A small-molecule ligand and the protein it binds are described below.
Small molecule (SMILES): CC(C)(CO[P](=O)(O)O[P](=O)(O)OC[C@H]1O[C@@H](n2cnc3c(N)ncnc32)[C@H](O)[C@@H]1OP(=O)(O)O)[C@@H](O)C(=O)NCCC(=O)NCCNC(=O)Cc1cc(O)cc(O)c1

Binding-site contacts:
Ligand atom O5A contacts residue TYR227 of chain 1.K at 2.6 Å (h-bond).
Ligand atom CAE contacts residue GLU191 of chain 1.K at 3.4 Å.
Ligand atom CAE contacts residue ILE237 of chain 1.K at 3.5 Å (hydrophobic).
Ligand atom C3P contacts residue ILE237 of chain 1.K at 3.5 Å (hydrophobic).
Ligand atom OAL contacts residue ARG256 of chain 1.K at 2.8 Å (salt-bridge).
Ligand atom N1A contacts residue ILE237 of chain 1.K at 3.1 Å (h-bond).
Ligand atom OAK contacts residue ILE327 of chain 1.K at 2.9 Å (h-bond).
Ligand atom OAK contacts residue GLY329 of chain 1.K at 2.8 Å (h-bond).
Ligand atom CAG contacts residue ILE327 of chain 1.K at 3.5 Å (hydrophobic).
Ligand atom CAH contacts residue GLN301 of chain 1.K at 3.4 Å.
Ligand atom CAB contacts residue ILE237 of chain 1.K at 3.4 Å (hydrophobic).
Ligand atom CAG contacts residue ILE326 of chain 1.K at 3.6 Å (hydrophobic).
Ligand atom N6A contacts residue ALA235 of chain 1.K at 2.7 Å (h-bond).
Ligand atom C6A contacts residue ILE237 of chain 1.K at 3.5 Å (hydrophobic).
Ligand atom C2A contacts residue LEU239 of chain 1.K at 3.5 Å (hydrophobic).
Ligand atom OAD contacts residue GLY298 of chain 1.K at 3.0 Å (h-bond).
Ligand atom O5P contacts residue LEU239 of chain 1.K at 3.2 Å.
Ligand atom OAD contacts residue GLY236 of chain 1.K at 3.2 Å.
Ligand atom N7A contacts residue ALA235 of chain 1.K at 3.2 Å.
Ligand atom O7A contacts residue LYS240 of chain 1.K at 3.4 Å (salt-bridge).
Ligand atom CAJ contacts residue GLU191 of chain 1.K at 3.4 Å.
Ligand atom N1A contacts residue LEU239 of chain 1.K at 3.1 Å (h-bond).
Ligand atom O2' contacts residue LYS240 of chain 1.K at 3.3 Å (salt-bridge).
Ligand atom N1A contacts residue ASN238 of chain 1.K at 3.5 Å.
Ligand atom O4' contacts residue ARG187 of chain 1.K at 3.4 Å.
Ligand atom N6A contacts residue ILE237 of chain 1.K at 3.0 Å (h-bond).
Ligand atom N3A contacts residue PHE434 of chain 1.K at 3.5 Å.
Ligand atom CAG contacts residue GLN301 of chain 1.K at 3.5 Å.
Ligand atom O8A contacts residue HIS224 of chain 1.K at 2.6 Å (h-bond).
Ligand atom OAL contacts residue GLU191 of chain 1.K at 2.6 Å (salt-bridge).
Ligand atom N4P contacts residue ALA235 of chain 1.K at 2.7 Å (h-bond).
Ligand atom CAI contacts residue ARG256 of chain 1.K at 3.3 Å.
Ligand atom OAD contacts residue ILE237 of chain 1.K at 2.6 Å (h-bond).
Ligand atom C6P contacts residue ALA235 of chain 1.K at 3.5 Å (hydrophobic).
Ligand atom C3P contacts residue ALA235 of chain 1.K at 3.4 Å (hydrophobic).
Ligand atom OAL contacts residue PHE252 of chain 1.K at 3.4 Å.
Ligand atom OAK contacts residue GLN418 of chain 1.K at 3.3 Å (h-bond).
Ligand atom C7P contacts residue PHE434 of chain 1.K at 3.6 Å (hydrophobic).
Ligand atom O9A contacts residue LYS240 of chain 1.K at 3.0 Å (salt-bridge).
Ligand atom OAD contacts residue GLY297 of chain 1.K at 3.5 Å.

Sequence of chain 1.K:
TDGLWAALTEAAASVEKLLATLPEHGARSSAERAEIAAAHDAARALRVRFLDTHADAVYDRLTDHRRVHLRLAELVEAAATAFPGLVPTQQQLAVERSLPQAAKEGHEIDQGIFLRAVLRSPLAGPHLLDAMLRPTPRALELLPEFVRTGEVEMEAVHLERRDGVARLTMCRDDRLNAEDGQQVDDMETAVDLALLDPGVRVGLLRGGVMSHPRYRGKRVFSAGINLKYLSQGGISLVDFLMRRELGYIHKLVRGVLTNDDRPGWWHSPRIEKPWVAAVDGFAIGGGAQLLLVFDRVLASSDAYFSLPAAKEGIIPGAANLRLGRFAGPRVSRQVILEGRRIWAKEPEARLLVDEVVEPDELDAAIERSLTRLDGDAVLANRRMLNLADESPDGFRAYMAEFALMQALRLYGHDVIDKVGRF